Sequence of chain 12.F:
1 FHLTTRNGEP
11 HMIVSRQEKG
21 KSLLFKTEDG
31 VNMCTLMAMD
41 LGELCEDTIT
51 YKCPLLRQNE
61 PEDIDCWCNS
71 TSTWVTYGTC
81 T

The small molecule below binds the protein below.
Small molecule (SMILES): OC[C@H]1O[C@@H](O)[C@@H](O)[C@@H](O)[C@@H]1O

Binding-site contacts:
Ligand atom C4 contacts residue BMA1 of chain 12.BA at 3.6 Å.
Ligand atom C5 contacts residue NAG1 of chain 12.Z at 3.8 Å.
Ligand atom C1 contacts residue NAG1 of chain 12.Z at 1.7 Å.
Ligand atom O5 contacts residue NAG1 of chain 12.Z at 2.5 Å (h-bond).
Ligand atom C3 contacts residue BMA1 of chain 12.BA at 2.5 Å.
Ligand atom O2 contacts residue BMA1 of chain 12.BA at 3.0 Å (h-bond).
Ligand atom O4 contacts residue BMA1 of chain 12.BA at 4.0 Å.
Ligand atom O3 contacts residue BMA1 of chain 12.BA at 1.1 Å.
Ligand atom C3 contacts residue NAG1 of chain 12.Z at 4.1 Å.
Ligand atom O2 contacts residue NAG1 of chain 12.Z at 3.4 Å (h-bond).
Ligand atom O2 contacts residue HIS2 of chain 12.F at 3.4 Å (h-bond).
Ligand atom O6 contacts residue NAG1 of chain 12.Z at 4.5 Å.
Ligand atom C2 contacts residue BMA1 of chain 12.BA at 3.2 Å.
Ligand atom C2 contacts residue NAG1 of chain 12.Z at 2.9 Å.
Ligand atom C2 contacts residue HIS2 of chain 12.F at 4.5 Å.